Binding-site contacts:
Ligand atom C2 contacts residue ASN231 of chain 1.E at 2.5 Å.
Ligand atom O6 contacts residue GLY234 of chain 1.E at 3.8 Å.
Ligand atom C5 contacts residue ASN231 of chain 1.E at 3.8 Å.
Ligand atom C4 contacts residue ASN231 of chain 1.E at 4.4 Å.
Ligand atom C2 contacts residue THR233 of chain 1.E at 4.1 Å.
Ligand atom O6 contacts residue PRO235 of chain 1.E at 3.9 Å.
Ligand atom O7 contacts residue HIS348 of chain 1.E at 3.4 Å.
Ligand atom N2 contacts residue THR233 of chain 1.E at 4.0 Å.
Ligand atom C8 contacts residue ILE274 of chain 1.E at 4.2 Å (hydrophobic).
Ligand atom C7 contacts residue HIS348 of chain 1.E at 4.4 Å.
Ligand atom C3 contacts residue ASN231 of chain 1.E at 3.9 Å.
Ligand atom C8 contacts residue PRO235 of chain 1.E at 4.4 Å (hydrophobic).
Ligand atom C8 contacts residue SER271 of chain 1.E at 3.2 Å.
Ligand atom O5 contacts residue ASN231 of chain 1.E at 2.5 Å (h-bond).
Ligand atom C8 contacts residue ASN231 of chain 1.E at 4.4 Å.
Ligand atom C1 contacts residue ASN231 of chain 1.E at 1.5 Å.
Ligand atom C1 contacts residue THR233 of chain 1.E at 3.6 Å.
Ligand atom N2 contacts residue ASN231 of chain 1.E at 2.9 Å (h-bond).
Ligand atom C7 contacts residue ASN231 of chain 1.E at 3.2 Å.
Ligand atom O7 contacts residue ASN231 of chain 1.E at 3.1 Å (h-bond).
Ligand atom C3 contacts residue THR233 of chain 1.E at 4.0 Å.

Sequence of chain 1.E:
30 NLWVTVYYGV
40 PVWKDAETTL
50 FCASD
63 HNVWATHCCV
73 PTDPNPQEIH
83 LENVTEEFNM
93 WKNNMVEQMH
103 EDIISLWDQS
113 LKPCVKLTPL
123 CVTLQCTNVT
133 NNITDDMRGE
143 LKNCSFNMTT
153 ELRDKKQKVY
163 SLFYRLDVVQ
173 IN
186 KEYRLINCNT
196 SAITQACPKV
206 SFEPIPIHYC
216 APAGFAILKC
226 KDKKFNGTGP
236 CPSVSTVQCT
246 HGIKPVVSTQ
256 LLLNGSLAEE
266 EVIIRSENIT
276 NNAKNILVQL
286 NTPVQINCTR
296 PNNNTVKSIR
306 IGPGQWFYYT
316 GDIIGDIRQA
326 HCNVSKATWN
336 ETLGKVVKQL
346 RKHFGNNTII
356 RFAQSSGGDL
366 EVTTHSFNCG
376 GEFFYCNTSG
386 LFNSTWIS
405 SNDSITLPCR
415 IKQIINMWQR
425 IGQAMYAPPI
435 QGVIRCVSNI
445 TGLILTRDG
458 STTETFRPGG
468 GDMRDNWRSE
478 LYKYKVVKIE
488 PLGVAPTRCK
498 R

A protein and the small-molecule ligand that binds it are described below.
Small molecule (SMILES): CC(=O)N[C@H]1[C@H](O[C@H]2[C@H](O)[C@@H](NC(C)=O)CO[C@@H]2CO)O[C@H](CO)[C@@H](O)[C@@H]1O